Sequence of chain 1.Z:
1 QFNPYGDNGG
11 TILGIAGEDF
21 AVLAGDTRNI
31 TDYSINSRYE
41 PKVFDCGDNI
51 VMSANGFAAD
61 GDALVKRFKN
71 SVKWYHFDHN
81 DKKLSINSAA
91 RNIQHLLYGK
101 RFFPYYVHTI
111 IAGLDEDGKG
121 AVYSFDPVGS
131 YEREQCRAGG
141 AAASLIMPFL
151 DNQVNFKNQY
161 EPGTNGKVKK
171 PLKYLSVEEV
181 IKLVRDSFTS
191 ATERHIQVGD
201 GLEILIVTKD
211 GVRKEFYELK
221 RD

Sequence of chain 1.Y:
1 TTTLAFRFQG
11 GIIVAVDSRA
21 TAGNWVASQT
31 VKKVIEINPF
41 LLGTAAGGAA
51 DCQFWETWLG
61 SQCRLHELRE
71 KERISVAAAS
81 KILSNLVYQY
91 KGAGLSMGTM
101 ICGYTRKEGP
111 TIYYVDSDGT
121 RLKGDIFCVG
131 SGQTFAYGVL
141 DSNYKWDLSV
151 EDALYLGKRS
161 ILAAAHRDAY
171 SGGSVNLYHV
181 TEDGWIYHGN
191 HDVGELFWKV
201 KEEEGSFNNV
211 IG

Binding-site contacts:
Ligand atom C3 contacts residue ALA49 of chain 1.Y at 3.5 Å (hydrophobic).
Ligand atom C22 contacts residue LYS33 of chain 1.Y at 3.7 Å.
Ligand atom N4 contacts residue SER130 of chain 1.Z at 4.0 Å.
Ligand atom N20 contacts residue GLY47 of chain 1.Y at 2.9 Å (h-bond).
Ligand atom C24 contacts residue ALA45 of chain 1.Y at 3.9 Å (hydrophobic).
Ligand atom O27 contacts residue ALA46 of chain 1.Y at 4.0 Å.
Ligand atom C6 contacts residue THR21 of chain 1.Y at 3.8 Å.
Ligand atom O8 contacts residue GLY48 of chain 1.Y at 3.9 Å.
Ligand atom C11 contacts residue THR21 of chain 1.Y at 3.3 Å.
Ligand atom C21 contacts residue LYS33 of chain 1.Y at 3.7 Å.
Ligand atom C6 contacts residue ALA27 of chain 1.Y at 3.9 Å (hydrophobic).
Ligand atom C21 contacts residue THR1 of chain 1.Y at 2.4 Å.
Ligand atom C23 contacts residue GLY47 of chain 1.Y at 3.6 Å.
Ligand atom O28 contacts residue THR1 of chain 1.Y at 2.3 Å (h-bond).
Ligand atom C5 contacts residue ASP126 of chain 1.Z at 4.0 Å.
Ligand atom C18 contacts residue GLY47 of chain 1.Y at 3.7 Å.
Ligand atom C13 contacts residue GLY47 of chain 1.Y at 3.7 Å.
Ligand atom O27 contacts residue GLY47 of chain 1.Y at 3.1 Å (h-bond).
Ligand atom N1 contacts residue THR21 of chain 1.Y at 3.1 Å (h-bond).
Ligand atom C3 contacts residue ASP126 of chain 1.Z at 3.8 Å.
Ligand atom N4 contacts residue ASP126 of chain 1.Z at 3.5 Å.
Ligand atom B26 contacts residue THR1 of chain 1.Y at 1.4 Å.
Ligand atom C22 contacts residue THR1 of chain 1.Y at 2.7 Å.
Ligand atom C24 contacts residue ALA49 of chain 1.Y at 3.7 Å (hydrophobic).
Ligand atom O19 contacts residue THR21 of chain 1.Y at 3.1 Å (h-bond).
Ligand atom C21 contacts residue GLY47 of chain 1.Y at 3.9 Å.
Ligand atom C25 contacts residue ALA20 of chain 1.Y at 3.9 Å (hydrophobic).
Ligand atom B26 contacts residue LYS33 of chain 1.Y at 3.7 Å.
Ligand atom C2 contacts residue THR21 of chain 1.Y at 4.0 Å.
Ligand atom N9 contacts residue THR21 of chain 1.Y at 3.1 Å (h-bond).
Ligand atom C10 contacts residue THR21 of chain 1.Y at 3.8 Å.
Ligand atom O8 contacts residue ALA49 of chain 1.Y at 3.1 Å (h-bond).
Ligand atom N20 contacts residue THR1 of chain 1.Y at 3.7 Å.
Ligand atom O28 contacts residue TYR170 of chain 1.Y at 3.8 Å.
Ligand atom O19 contacts residue ALA20 of chain 1.Y at 3.3 Å.
Ligand atom C10 contacts residue GLY47 of chain 1.Y at 3.5 Å.
Ligand atom O27 contacts residue THR1 of chain 1.Y at 2.4 Å (h-bond).
Ligand atom C22 contacts residue GLY47 of chain 1.Y at 3.8 Å.
Ligand atom C17 contacts residue THR21 of chain 1.Y at 3.7 Å.
Ligand atom O8 contacts residue GLY47 of chain 1.Y at 3.8 Å.

A small-molecule ligand and the protein it binds are described below.
Small molecule (SMILES): CC(C)C[C@H](NC(=O)[C@H](Cc1ccccc1)NC(=O)c1cnccn1)B(O)O